Binding-site contacts:
Ligand atom CBF contacts residue LEU670 of chain 1.C at 4.4 Å (hydrophobic).
Ligand atom CAP contacts residue VAL700 of chain 1.A at 4.3 Å (hydrophobic).
Ligand atom CAS contacts residue LEU670 of chain 1.C at 3.7 Å (hydrophobic).
Ligand atom CAA contacts residue TYR621 of chain 1.C at 4.4 Å (hydrophobic).
Ligand atom CAQ contacts residue VAL700 of chain 1.A at 4.3 Å (hydrophobic).
Ligand atom CAK contacts residue ILE696 of chain 1.A at 4.2 Å (hydrophobic).
Ligand atom CAX contacts residue LEU671 of chain 1.C at 4.2 Å (hydrophobic).
Ligand atom CAA contacts residue LEU618 of chain 1.C at 4.3 Å (hydrophobic).
Ligand atom CAI contacts residue ILE696 of chain 1.A at 4.0 Å (hydrophobic).
Ligand atom CAP contacts residue PHE674 of chain 1.C at 3.5 Å (hydrophobic).
Ligand atom CAV contacts residue ILE696 of chain 1.A at 4.1 Å (hydrophobic).
Ligand atom CAL contacts residue LEU671 of chain 1.C at 4.4 Å (hydrophobic).
Ligand atom CAQ contacts residue PHE674 of chain 1.C at 3.6 Å (hydrophobic).
Ligand atom CAU contacts residue LEU670 of chain 1.C at 3.6 Å (hydrophobic).
Ligand atom CAK contacts residue LEU671 of chain 1.C at 3.4 Å (hydrophobic).
Ligand atom CAO contacts residue PHE674 of chain 1.C at 4.1 Å (hydrophobic).
Ligand atom CBD contacts residue ILE696 of chain 1.A at 4.2 Å (hydrophobic).
Ligand atom CAI contacts residue LEU671 of chain 1.C at 3.8 Å (hydrophobic).
Ligand atom CBE contacts residue PHE674 of chain 1.C at 4.5 Å (hydrophobic).
Ligand atom OAH contacts residue LEU671 of chain 1.C at 3.2 Å.
Ligand atom CAZ contacts residue ILE696 of chain 1.A at 4.1 Å (hydrophobic).
Ligand atom CAA contacts residue LEU622 of chain 1.C at 4.4 Å (hydrophobic).

A small-molecule ligand and the protein it binds are described below.
Small molecule (SMILES): CC(C)CCC[C@@H](C)[C@H]1CC[C@H]2[C@@H]3CC=C4C[C@@H](OC(=O)CCC(=O)O)CC[C@]4(C)[C@H]3CC[C@]12C

Sequence of chain 1.C:
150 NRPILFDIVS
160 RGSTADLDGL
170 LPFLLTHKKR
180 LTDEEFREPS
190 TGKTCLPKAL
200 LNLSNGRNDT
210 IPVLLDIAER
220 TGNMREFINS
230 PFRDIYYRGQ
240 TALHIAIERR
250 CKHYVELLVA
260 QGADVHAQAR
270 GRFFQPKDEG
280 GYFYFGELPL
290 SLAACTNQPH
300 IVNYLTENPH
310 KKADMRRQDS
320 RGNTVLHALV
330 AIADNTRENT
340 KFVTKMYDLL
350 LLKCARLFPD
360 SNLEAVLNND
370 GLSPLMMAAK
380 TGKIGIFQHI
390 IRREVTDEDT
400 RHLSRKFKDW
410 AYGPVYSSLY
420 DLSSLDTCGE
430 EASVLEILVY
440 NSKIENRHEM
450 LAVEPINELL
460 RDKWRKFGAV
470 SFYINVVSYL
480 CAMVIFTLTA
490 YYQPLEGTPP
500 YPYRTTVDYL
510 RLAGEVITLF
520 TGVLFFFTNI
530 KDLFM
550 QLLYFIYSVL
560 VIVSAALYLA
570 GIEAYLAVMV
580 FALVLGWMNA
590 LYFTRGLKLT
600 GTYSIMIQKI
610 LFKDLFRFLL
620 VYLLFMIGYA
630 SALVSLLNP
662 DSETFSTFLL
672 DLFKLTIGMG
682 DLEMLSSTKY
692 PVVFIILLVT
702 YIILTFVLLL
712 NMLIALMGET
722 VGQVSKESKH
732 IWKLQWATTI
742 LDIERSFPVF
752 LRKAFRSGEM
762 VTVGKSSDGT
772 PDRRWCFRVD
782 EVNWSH

Sequence of chain 1.A:
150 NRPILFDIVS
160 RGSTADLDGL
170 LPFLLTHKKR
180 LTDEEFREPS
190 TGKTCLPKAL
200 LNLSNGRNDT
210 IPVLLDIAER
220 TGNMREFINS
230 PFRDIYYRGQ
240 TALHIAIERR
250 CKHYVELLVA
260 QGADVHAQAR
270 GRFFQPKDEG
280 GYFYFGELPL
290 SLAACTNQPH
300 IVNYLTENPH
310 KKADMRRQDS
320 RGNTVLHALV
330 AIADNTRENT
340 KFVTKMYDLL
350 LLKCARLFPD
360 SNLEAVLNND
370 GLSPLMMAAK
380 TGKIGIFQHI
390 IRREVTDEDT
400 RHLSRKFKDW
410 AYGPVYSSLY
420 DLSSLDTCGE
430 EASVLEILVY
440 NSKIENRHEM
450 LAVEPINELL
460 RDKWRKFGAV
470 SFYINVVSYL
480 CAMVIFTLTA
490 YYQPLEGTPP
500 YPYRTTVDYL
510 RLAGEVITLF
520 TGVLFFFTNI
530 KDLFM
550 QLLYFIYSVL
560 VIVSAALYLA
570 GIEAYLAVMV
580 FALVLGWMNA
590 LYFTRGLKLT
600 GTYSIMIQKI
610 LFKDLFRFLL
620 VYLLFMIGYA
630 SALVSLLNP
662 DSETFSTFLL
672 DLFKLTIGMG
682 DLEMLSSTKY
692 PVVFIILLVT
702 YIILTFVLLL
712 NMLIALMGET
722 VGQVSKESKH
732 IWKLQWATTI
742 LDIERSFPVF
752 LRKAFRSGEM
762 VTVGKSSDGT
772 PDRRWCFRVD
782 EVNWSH